The protein below binds the small molecule below.
Small molecule (SMILES): Nc1nc(Cl)cc(N(Cc2cccnc2)Cc2cccnc2)n1

Binding-site contacts:
Ligand atom C2 contacts residue ILE127 of chain 1.B at 3.3 Å (hydrophobic).
Ligand atom NAU contacts residue VAL117 of chain 1.B at 3.6 Å.
Ligand atom NAA contacts residue CYS200 of chain 1.C at 3.7 Å.
Ligand atom CAT contacts residue TRP156 of chain 1.C at 3.3 Å (hydrophobic).
Ligand atom CAJ contacts residue TRP156 of chain 1.C at 4.2 Å (hydrophobic).
Ligand atom CAT contacts residue ILE127 of chain 1.B at 4.0 Å (hydrophobic).
Ligand atom CAK contacts residue TRP156 of chain 1.C at 3.3 Å (hydrophobic).
Ligand atom NAA contacts residue CYS199 of chain 1.C at 4.1 Å.
Ligand atom CAV contacts residue VAL157 of chain 1.C at 4.2 Å (hydrophobic).
Ligand atom NAH contacts residue TRP156 of chain 1.C at 3.8 Å.
Ligand atom CAL contacts residue TYR102 of chain 1.C at 4.1 Å (hydrophobic).
Ligand atom N3 contacts residue ILE127 of chain 1.B at 3.4 Å.
Ligand atom CAS contacts residue TRP156 of chain 1.C at 3.5 Å (hydrophobic).
Ligand atom CAL contacts residue TRP156 of chain 1.C at 4.2 Å (hydrophobic).
Ligand atom N1 contacts residue ILE127 of chain 1.B at 3.5 Å.
Ligand atom CAN contacts residue TRP156 of chain 1.C at 3.2 Å (hydrophobic).
Ligand atom CAV contacts residue MET125 of chain 1.B at 3.8 Å (hydrophobic).
Ligand atom C2 contacts residue CYS200 of chain 1.C at 4.1 Å (hydrophobic).
Ligand atom NAA contacts residue ILE127 of chain 1.B at 3.9 Å.
Ligand atom CAW contacts residue VAL157 of chain 1.C at 3.7 Å (hydrophobic).
Ligand atom C6 contacts residue ILE127 of chain 1.B at 3.6 Å (hydrophobic).
Ligand atom CAW contacts residue ILE127 of chain 1.B at 3.8 Å (hydrophobic).
Ligand atom CAS contacts residue ILE127 of chain 1.B at 4.1 Å (hydrophobic).
Ligand atom CAT contacts residue VAL157 of chain 1.C at 4.2 Å (hydrophobic).
Ligand atom C2 contacts residue CYS199 of chain 1.C at 4.2 Å (hydrophobic).
Ligand atom CL6 contacts residue TYR64 of chain 1.B at 3.7 Å.
Ligand atom CAI contacts residue TRP156 of chain 1.C at 3.5 Å (hydrophobic).
Ligand atom C5 contacts residue ILE127 of chain 1.B at 3.7 Å (hydrophobic).
Ligand atom NAU contacts residue MET125 of chain 1.B at 3.4 Å.
Ligand atom CAQ contacts residue TYR197 of chain 1.C at 3.8 Å (hydrophobic).
Ligand atom C4 contacts residue ILE127 of chain 1.B at 3.5 Å (hydrophobic).
Ligand atom CAR contacts residue MET125 of chain 1.B at 3.6 Å (hydrophobic).
Ligand atom CAW contacts residue TRP156 of chain 1.C at 3.9 Å (hydrophobic).
Ligand atom CAV contacts residue VAL117 of chain 1.B at 3.9 Å (hydrophobic).
Ligand atom NAA contacts residue GLN66 of chain 1.B at 4.2 Å.
Ligand atom CAR contacts residue ILE127 of chain 1.B at 4.2 Å (hydrophobic).
Ligand atom CAV contacts residue ILE127 of chain 1.B at 4.0 Å (hydrophobic).
Ligand atom CL6 contacts residue THR45 of chain 1.B at 3.5 Å.
Ligand atom NAP contacts residue TYR197 of chain 1.C at 3.5 Å.
Ligand atom CAQ contacts residue TYR102 of chain 1.C at 4.2 Å (hydrophobic).

Sequence of chain 1.B:
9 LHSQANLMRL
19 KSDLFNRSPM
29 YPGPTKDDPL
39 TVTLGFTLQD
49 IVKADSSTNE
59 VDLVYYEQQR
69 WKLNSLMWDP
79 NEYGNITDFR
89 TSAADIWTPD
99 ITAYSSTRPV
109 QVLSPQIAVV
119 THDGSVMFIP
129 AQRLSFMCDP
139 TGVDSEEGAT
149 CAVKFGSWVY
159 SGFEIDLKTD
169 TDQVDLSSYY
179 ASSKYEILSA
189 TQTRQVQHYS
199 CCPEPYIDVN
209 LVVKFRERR

Sequence of chain 1.C:
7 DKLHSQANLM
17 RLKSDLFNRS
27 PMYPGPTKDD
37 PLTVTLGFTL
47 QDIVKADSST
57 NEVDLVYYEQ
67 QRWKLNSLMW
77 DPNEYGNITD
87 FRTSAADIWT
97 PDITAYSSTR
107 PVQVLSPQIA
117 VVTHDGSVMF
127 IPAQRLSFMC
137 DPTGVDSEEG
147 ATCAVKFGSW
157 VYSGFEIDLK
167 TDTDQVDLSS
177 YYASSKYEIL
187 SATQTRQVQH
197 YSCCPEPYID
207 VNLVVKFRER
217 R